Sequence of chain 1.A:
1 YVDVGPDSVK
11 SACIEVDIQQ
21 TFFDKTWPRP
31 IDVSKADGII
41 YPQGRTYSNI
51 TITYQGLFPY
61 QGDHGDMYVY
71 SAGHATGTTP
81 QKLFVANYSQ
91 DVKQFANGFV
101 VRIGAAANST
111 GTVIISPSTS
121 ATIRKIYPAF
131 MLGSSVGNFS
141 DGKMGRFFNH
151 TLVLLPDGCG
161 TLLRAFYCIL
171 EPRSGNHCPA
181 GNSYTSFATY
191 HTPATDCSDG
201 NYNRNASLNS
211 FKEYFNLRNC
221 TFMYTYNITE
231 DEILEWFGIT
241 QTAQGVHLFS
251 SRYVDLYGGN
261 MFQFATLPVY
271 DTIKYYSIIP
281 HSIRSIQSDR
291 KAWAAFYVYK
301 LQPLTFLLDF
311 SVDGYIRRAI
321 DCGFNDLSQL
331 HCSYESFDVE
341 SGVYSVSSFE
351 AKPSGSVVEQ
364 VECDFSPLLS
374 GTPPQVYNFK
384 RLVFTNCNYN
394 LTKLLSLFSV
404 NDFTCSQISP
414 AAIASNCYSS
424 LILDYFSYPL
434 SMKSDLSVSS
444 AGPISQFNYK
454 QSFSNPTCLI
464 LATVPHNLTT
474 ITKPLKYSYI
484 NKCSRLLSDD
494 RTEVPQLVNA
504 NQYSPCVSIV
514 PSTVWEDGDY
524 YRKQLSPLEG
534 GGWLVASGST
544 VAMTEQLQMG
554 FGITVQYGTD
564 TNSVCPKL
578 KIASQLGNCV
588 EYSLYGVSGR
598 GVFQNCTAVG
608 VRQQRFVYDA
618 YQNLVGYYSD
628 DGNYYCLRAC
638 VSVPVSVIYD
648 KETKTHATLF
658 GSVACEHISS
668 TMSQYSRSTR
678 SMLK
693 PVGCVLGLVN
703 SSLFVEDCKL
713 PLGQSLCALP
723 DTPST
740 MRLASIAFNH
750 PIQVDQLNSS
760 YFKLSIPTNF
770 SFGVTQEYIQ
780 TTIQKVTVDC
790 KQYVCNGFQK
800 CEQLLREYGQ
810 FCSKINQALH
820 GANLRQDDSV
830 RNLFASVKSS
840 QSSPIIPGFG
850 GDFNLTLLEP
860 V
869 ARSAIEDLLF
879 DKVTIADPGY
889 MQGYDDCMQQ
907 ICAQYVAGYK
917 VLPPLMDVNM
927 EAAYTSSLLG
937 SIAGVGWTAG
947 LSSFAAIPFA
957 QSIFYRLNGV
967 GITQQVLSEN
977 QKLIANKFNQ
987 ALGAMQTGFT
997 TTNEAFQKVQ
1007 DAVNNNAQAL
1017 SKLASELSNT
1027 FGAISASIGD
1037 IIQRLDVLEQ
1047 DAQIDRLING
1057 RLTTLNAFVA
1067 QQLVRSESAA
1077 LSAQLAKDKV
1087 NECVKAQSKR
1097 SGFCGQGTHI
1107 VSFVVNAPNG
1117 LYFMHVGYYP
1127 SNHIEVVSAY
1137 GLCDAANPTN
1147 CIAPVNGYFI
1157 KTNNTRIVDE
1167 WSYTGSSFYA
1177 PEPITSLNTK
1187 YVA

A small-molecule ligand and the protein it binds are described below.
Small molecule (SMILES): CC(=O)N[C@@H]1[C@@H](O)[C@H](O)[C@@H](CO)O[C@H]1O

Binding-site contacts:
Ligand atom C5 contacts residue ASN49 of chain 1.A at 4.2 Å.
Ligand atom O5 contacts residue ASN49 of chain 1.A at 2.9 Å (h-bond).
Ligand atom C2 contacts residue ASN49 of chain 1.A at 3.9 Å.
Ligand atom C6 contacts residue VAL312 of chain 1.A at 3.5 Å (hydrophobic).
Ligand atom O6 contacts residue VAL312 of chain 1.A at 3.4 Å.
Ligand atom O6 contacts residue ASN49 of chain 1.A at 4.2 Å.
Ligand atom N2 contacts residue ASN49 of chain 1.A at 4.5 Å.
Ligand atom C5 contacts residue VAL312 of chain 1.A at 3.9 Å (hydrophobic).
Ligand atom O5 contacts residue VAL312 of chain 1.A at 3.6 Å.
Ligand atom C1 contacts residue ASN49 of chain 1.A at 2.6 Å.